Sequence of chain 1.B:
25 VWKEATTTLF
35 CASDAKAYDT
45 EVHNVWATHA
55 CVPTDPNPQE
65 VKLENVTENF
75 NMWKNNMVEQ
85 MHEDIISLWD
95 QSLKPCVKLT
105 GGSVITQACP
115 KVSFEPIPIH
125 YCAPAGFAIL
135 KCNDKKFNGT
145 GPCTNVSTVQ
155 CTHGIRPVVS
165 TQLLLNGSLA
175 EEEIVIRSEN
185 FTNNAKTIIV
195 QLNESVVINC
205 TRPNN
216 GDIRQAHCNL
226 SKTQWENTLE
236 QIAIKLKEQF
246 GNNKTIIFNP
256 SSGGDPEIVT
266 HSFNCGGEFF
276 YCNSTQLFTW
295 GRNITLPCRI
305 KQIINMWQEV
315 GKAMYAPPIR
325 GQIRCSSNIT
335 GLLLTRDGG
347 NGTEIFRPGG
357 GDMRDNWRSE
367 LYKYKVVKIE

Binding-site contacts:
Ligand atom CG2 contacts residue GLU313 of chain 1.B at 3.5 Å.
Ligand atom OH contacts residue TRP311 of chain 1.B at 3.3 Å.
Ligand atom CE1 contacts residue GLU262 of chain 1.B at 3.5 Å.
Ligand atom CA contacts residue ASP260 of chain 1.B at 3.5 Å.
Ligand atom CD1 contacts residue SER257 of chain 1.B at 3.5 Å.
Ligand atom C4 contacts residue MET359 of chain 1.B at 3.3 Å (hydrophobic).
Ligand atom O contacts residue GLY259 of chain 1.B at 3.4 Å.
Ligand atom OG1 contacts residue TRP311 of chain 1.B at 3.0 Å.
Ligand atom C1 contacts residue PHE274 of chain 1.B at 3.3 Å (hydrophobic).
Ligand atom C6 contacts residue PHE268 of chain 1.B at 3.8 Å (hydrophobic).
Ligand atom CB contacts residue MET310 of chain 1.B at 3.1 Å (hydrophobic).
Ligand atom CB contacts residue ASP260 of chain 1.B at 3.7 Å.
Ligand atom C4 contacts residue VAL163 of chain 1.B at 3.6 Å (hydrophobic).
Ligand atom CB contacts residue GLU313 of chain 1.B at 3.6 Å.
Ligand atom CE1 contacts residue ASN309 of chain 1.B at 3.1 Å.
Ligand atom C7 contacts residue ASN309 of chain 1.B at 3.1 Å.
Ligand atom CZ contacts residue ASP260 of chain 1.B at 3.7 Å.
Ligand atom O contacts residue SER257 of chain 1.B at 3.5 Å.
Ligand atom O contacts residue ASP260 of chain 1.B at 3.0 Å (salt-bridge).
Ligand atom C contacts residue ASP260 of chain 1.B at 3.6 Å.
Ligand atom CB contacts residue GLY356 of chain 1.B at 3.5 Å.
Ligand atom NH2 contacts residue ASP260 of chain 1.B at 2.7 Å (salt-bridge).
Ligand atom CE2 contacts residue GLY357 of chain 1.B at 3.3 Å.
Ligand atom CG contacts residue VAL314 of chain 1.B at 3.8 Å (hydrophobic).
Ligand atom CA contacts residue VAL314 of chain 1.B at 3.7 Å (hydrophobic).
Ligand atom CA contacts residue ASP260 of chain 1.B at 3.7 Å.
Ligand atom O contacts residue GLY357 of chain 1.B at 3.5 Å.
Ligand atom OG1 contacts residue MET310 of chain 1.B at 2.3 Å (h-bond).
Ligand atom C7 contacts residue GLU262 of chain 1.B at 3.5 Å.
Ligand atom C5 contacts residue SER267 of chain 1.B at 3.5 Å.
Ligand atom C5 contacts residue VAL163 of chain 1.B at 3.6 Å (hydrophobic).
Ligand atom N contacts residue ASP260 of chain 1.B at 2.8 Å (salt-bridge).
Ligand atom CG2 contacts residue TRP311 of chain 1.B at 3.1 Å (hydrophobic).
Ligand atom C6 contacts residue VAL163 of chain 1.B at 3.5 Å (hydrophobic).
Ligand atom OD1 contacts residue VAL314 of chain 1.B at 3.3 Å.
Ligand atom OH contacts residue ASN309 of chain 1.B at 3.8 Å.
Ligand atom CB contacts residue ASP358 of chain 1.B at 3.8 Å.
Ligand atom CB contacts residue ASP260 of chain 1.B at 3.6 Å.
Ligand atom N contacts residue GLY258 of chain 1.B at 3.1 Å (h-bond).
Ligand atom CD2 contacts residue GLY357 of chain 1.B at 3.4 Å.

The protein below binds the small molecule below.
Small molecule (SMILES): CC(C)C[C@@H]1NC(=O)CNC(=O)[C@H](CC(C)C)NC(=O)[C@H](CO)NC(=O)[C@H](CCCCN)NC(=O)[C@@H]2CSSC[C@@H](C(=O)N[C@H](C(N)=O)C(C)C)NC(=O)[C@H](C)NC(=O)[C@@H]3CSSC[C@H](NC(=O)[C@H](Cc4ccccc4)NC(=O)[C@H](CC4=NC=NC4)NC(=O)[C@H](CC(C)C)NC(=O)[C@H](CC(N)=O)NC(=O)CCSSC[C@H](NC(=O)[C@H](CCCN=C(N)N)NC(=O)CNC(=O)[C@H](CC(C)C)NC1=O)C(=O)N[C@@H](C)C(=O)N1CCC[C@@H]1C(=O)N[C@@H]([C@@H](C)O)C(=O)N[C@@H](Cc1ccc(OCC4CCCCC4)cc1)C(=O)N3)C(=O)N[C@@H](CCC(N)=O)C(=O)N[C@@H](CC(C)C)C(=O)N[C@@H](CCCN=C(N)N)C(=O)N2